Sequence of chain 1.D:
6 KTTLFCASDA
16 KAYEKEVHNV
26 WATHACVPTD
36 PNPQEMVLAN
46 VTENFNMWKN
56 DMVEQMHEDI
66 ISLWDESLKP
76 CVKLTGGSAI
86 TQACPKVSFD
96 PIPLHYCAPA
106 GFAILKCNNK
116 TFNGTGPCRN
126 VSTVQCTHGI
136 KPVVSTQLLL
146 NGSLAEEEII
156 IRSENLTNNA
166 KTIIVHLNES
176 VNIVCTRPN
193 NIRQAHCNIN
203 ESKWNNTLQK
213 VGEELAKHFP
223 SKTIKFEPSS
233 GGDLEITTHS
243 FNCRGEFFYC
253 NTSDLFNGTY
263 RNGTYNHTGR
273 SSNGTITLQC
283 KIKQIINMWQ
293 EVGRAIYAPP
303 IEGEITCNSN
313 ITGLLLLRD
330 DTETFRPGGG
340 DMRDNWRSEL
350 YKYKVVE

A protein and the small-molecule ligand that binds it are described below.
Small molecule (SMILES): CC(=O)N[C@@H]1[C@@H](O)[C@H](O)[C@@H](CO)O[C@H]1O

Binding-site contacts:
Ligand atom O5 contacts residue GLU153 of chain 1.D at 3.4 Å.
Ligand atom C4 contacts residue GLU153 of chain 1.D at 3.9 Å.
Ligand atom N2 contacts residue GLU174 of chain 1.D at 4.3 Å.
Ligand atom C7 contacts residue GLU174 of chain 1.D at 4.2 Å.
Ligand atom O5 contacts residue GLU152 of chain 1.D at 4.4 Å.
Ligand atom C1 contacts residue GLU152 of chain 1.D at 4.0 Å.
Ligand atom C4 contacts residue LYS212 of chain 1.D at 4.1 Å.
Ligand atom C1 contacts residue GLU153 of chain 1.D at 4.0 Å.
Ligand atom C5 contacts residue ASN173 of chain 1.D at 3.7 Å.
Ligand atom O6 contacts residue ILE154 of chain 1.D at 3.4 Å (h-bond).
Ligand atom C6 contacts residue GLU216 of chain 1.D at 3.5 Å.
Ligand atom C3 contacts residue LYS212 of chain 1.D at 4.3 Å.
Ligand atom C1 contacts residue ILE154 of chain 1.D at 4.1 Å (hydrophobic).
Ligand atom O5 contacts residue ILE154 of chain 1.D at 3.3 Å (h-bond).
Ligand atom N2 contacts residue ASN173 of chain 1.D at 3.0 Å (h-bond).
Ligand atom C7 contacts residue GLU152 of chain 1.D at 4.5 Å.
Ligand atom C2 contacts residue GLU152 of chain 1.D at 4.3 Å.
Ligand atom C7 contacts residue ASN173 of chain 1.D at 3.3 Å.
Ligand atom C5 contacts residue GLU153 of chain 1.D at 4.0 Å.
Ligand atom O7 contacts residue GLU152 of chain 1.D at 3.5 Å (salt-bridge).
Ligand atom O7 contacts residue ASN173 of chain 1.D at 3.2 Å (h-bond).
Ligand atom C6 contacts residue ILE154 of chain 1.D at 4.3 Å (hydrophobic).
Ligand atom O4 contacts residue LYS212 of chain 1.D at 3.3 Å.
Ligand atom C5 contacts residue LYS212 of chain 1.D at 4.0 Å.
Ligand atom O6 contacts residue GLU153 of chain 1.D at 3.0 Å.
Ligand atom C2 contacts residue ASN173 of chain 1.D at 2.5 Å.
Ligand atom C6 contacts residue LYS212 of chain 1.D at 4.1 Å.
Ligand atom C4 contacts residue ASN173 of chain 1.D at 4.3 Å.
Ligand atom C6 contacts residue GLU153 of chain 1.D at 4.0 Å.
Ligand atom C1 contacts residue ASN173 of chain 1.D at 1.4 Å.
Ligand atom C5 contacts residue ILE154 of chain 1.D at 4.3 Å (hydrophobic).
Ligand atom O6 contacts residue GLU216 of chain 1.D at 2.8 Å (salt-bridge).
Ligand atom C3 contacts residue ASN173 of chain 1.D at 3.9 Å.
Ligand atom C8 contacts residue GLU174 of chain 1.D at 3.1 Å.
Ligand atom O5 contacts residue ASN173 of chain 1.D at 2.5 Å (h-bond).
Ligand atom C8 contacts residue ASN173 of chain 1.D at 4.5 Å.